Sequence of chain 1.Y:
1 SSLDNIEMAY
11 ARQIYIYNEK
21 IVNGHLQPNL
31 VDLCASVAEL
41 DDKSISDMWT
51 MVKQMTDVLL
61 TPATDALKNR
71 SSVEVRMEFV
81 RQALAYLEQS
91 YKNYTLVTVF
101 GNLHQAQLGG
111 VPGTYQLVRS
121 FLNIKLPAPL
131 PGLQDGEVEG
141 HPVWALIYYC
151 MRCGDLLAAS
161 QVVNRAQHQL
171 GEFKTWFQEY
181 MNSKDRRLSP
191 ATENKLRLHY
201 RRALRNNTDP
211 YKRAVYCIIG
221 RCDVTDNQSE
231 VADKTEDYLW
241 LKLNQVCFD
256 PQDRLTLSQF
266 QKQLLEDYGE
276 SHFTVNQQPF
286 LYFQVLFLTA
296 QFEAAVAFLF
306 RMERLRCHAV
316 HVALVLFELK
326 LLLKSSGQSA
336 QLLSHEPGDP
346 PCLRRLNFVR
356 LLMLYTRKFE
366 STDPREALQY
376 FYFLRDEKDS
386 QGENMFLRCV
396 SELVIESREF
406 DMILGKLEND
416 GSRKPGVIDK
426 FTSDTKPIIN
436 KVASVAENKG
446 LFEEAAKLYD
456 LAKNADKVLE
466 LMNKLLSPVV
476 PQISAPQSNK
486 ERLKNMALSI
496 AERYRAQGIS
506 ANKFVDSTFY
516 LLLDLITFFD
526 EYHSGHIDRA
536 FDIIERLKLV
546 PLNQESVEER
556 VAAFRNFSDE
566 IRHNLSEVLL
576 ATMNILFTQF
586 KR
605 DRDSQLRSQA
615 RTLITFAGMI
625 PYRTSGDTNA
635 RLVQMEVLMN

This small molecule binds to this protein.
Small molecule (SMILES): CC[C@H](C)[C@H](NC(=O)[C@H](CO)NC(=O)[C@H](CCCN=C(N)N)NC(=O)[C@@H](NC(=O)[C@@H]1CCCN1C(=O)[C@@H]1CCCN1C(=O)[C@H](C)N)C(C)C)C(=O)N[C@H](C=O)Cc1ccc(O)cc1

Binding-site contacts:
Ligand atom CG contacts residue TYR273 of chain 1.Y at 3.6 Å (hydrophobic).
Ligand atom O contacts residue LYS234 of chain 1.Y at 3.6 Å.
Ligand atom O contacts residue THR235 of chain 1.Y at 3.0 Å (h-bond).
Ligand atom O contacts residue ASN281 of chain 1.Y at 2.6 Å (h-bond).
Ligand atom C contacts residue ASN227 of chain 1.Y at 3.5 Å.
Ligand atom C contacts residue ASN281 of chain 1.Y at 3.8 Å.
Ligand atom CG contacts residue LYS234 of chain 1.Y at 3.3 Å.
Ligand atom CB contacts residue TYR238 of chain 1.Y at 3.6 Å (hydrophobic).
Ligand atom C contacts residue THR235 of chain 1.Y at 3.6 Å.
Ligand atom C contacts residue TYR94 of chain 1.Y at 4.0 Å (hydrophobic).
Ligand atom O contacts residue TYR94 of chain 1.Y at 2.9 Å.
Ligand atom CD contacts residue TYR273 of chain 1.Y at 3.3 Å (hydrophobic).
Ligand atom O contacts residue LEU286 of chain 1.Y at 3.2 Å.
Ligand atom CB contacts residue ASP233 of chain 1.Y at 3.0 Å.
Ligand atom CD1 contacts residue TYR91 of chain 1.Y at 3.9 Å (hydrophobic).
Ligand atom CA contacts residue ASN227 of chain 1.Y at 3.7 Å.
Ligand atom C contacts residue THR235 of chain 1.Y at 3.6 Å.
Ligand atom CG contacts residue HIS277 of chain 1.Y at 3.8 Å.
Ligand atom O contacts residue HIS277 of chain 1.Y at 3.4 Å.
Ligand atom CG2 contacts residue HIS277 of chain 1.Y at 3.3 Å.
Ligand atom N contacts residue ASN227 of chain 1.Y at 3.0 Å (h-bond).
Ligand atom N contacts residue THR235 of chain 1.Y at 3.5 Å (h-bond).
Ligand atom CD contacts residue HIS277 of chain 1.Y at 3.9 Å.
Ligand atom CD1 contacts residue TYR94 of chain 1.Y at 3.5 Å (hydrophobic).
Ligand atom CG2 contacts residue LEU286 of chain 1.Y at 3.7 Å (hydrophobic).
Ligand atom O contacts residue ASN227 of chain 1.Y at 3.6 Å.
Ligand atom CA contacts residue THR235 of chain 1.Y at 3.6 Å.
Ligand atom CG2 contacts residue ASN281 of chain 1.Y at 3.6 Å.
Ligand atom N contacts residue TYR273 of chain 1.Y at 3.9 Å.
Ligand atom N contacts residue THR235 of chain 1.Y at 3.9 Å.
Ligand atom CG2 contacts residue PHE278 of chain 1.Y at 3.7 Å (hydrophobic).
Ligand atom CG1 contacts residue TYR94 of chain 1.Y at 3.8 Å (hydrophobic).
Ligand atom CG1 contacts residue VAL280 of chain 1.Y at 4.0 Å (hydrophobic).
Ligand atom CG2 contacts residue GLU236 of chain 1.Y at 3.3 Å.
Ligand atom C contacts residue LEU286 of chain 1.Y at 3.8 Å (hydrophobic).
Ligand atom CG contacts residue ASP233 of chain 1.Y at 3.0 Å.
Ligand atom CB contacts residue LEU286 of chain 1.Y at 3.9 Å (hydrophobic).
Ligand atom C contacts residue THR235 of chain 1.Y at 3.6 Å.
Ligand atom O contacts residue THR235 of chain 1.Y at 3.1 Å (h-bond).
Ligand atom CB contacts residue HIS277 of chain 1.Y at 3.7 Å.